Sequence of chain 1.A:
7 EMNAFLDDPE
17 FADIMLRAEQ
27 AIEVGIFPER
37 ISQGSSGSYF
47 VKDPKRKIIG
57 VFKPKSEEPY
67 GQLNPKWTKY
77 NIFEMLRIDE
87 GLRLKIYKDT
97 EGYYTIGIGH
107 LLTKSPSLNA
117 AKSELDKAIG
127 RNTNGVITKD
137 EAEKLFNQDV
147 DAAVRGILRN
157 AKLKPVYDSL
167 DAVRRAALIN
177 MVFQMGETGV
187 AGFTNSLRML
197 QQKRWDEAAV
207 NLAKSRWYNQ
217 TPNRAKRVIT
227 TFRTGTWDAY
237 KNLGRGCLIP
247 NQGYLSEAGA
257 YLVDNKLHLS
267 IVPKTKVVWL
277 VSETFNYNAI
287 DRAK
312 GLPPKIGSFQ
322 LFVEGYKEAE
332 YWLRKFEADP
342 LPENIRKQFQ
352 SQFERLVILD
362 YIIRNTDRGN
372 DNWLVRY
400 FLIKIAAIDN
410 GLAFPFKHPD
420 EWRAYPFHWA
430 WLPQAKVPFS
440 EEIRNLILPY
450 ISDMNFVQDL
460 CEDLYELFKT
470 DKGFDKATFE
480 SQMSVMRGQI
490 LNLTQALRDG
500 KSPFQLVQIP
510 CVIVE

A small-molecule ligand and the protein it binds are described below.
Small molecule (SMILES): NC(=O)c1cc2c(N)ncnc2cc1-c1cccc(CO)c1

Binding-site contacts:
Ligand atom C14 contacts residue ILE37 of chain 1.A at 3.4 Å (hydrophobic).
Ligand atom N contacts residue VAL57 of chain 1.A at 4.2 Å.
Ligand atom C contacts residue PHE323 of chain 1.A at 4.1 Å (hydrophobic).
Ligand atom C contacts residue VAL57 of chain 1.A at 4.0 Å (hydrophobic).
Ligand atom O contacts residue LYS59 of chain 1.A at 3.2 Å (salt-bridge).
Ligand atom C11 contacts residue ASP408 of chain 1.A at 3.4 Å.
Ligand atom N1 contacts residue LEU322 of chain 1.A at 4.0 Å.
Ligand atom C6 contacts residue LYS59 of chain 1.A at 3.7 Å.
Ligand atom C4 contacts residue GLN321 of chain 1.A at 3.3 Å.
Ligand atom C14 contacts residue GLN39 of chain 1.A at 4.0 Å.
Ligand atom C1 contacts residue PHE323 of chain 1.A at 3.3 Å (hydrophobic).
Ligand atom N1 contacts residue VAL324 of chain 1.A at 2.8 Å (h-bond).
Ligand atom C4 contacts residue ILE407 of chain 1.A at 3.8 Å (hydrophobic).
Ligand atom C10 contacts residue ILE407 of chain 1.A at 3.9 Å (hydrophobic).
Ligand atom C6 contacts residue ILE407 of chain 1.A at 4.1 Å (hydrophobic).
Ligand atom N contacts residue ILE407 of chain 1.A at 4.2 Å.
Ligand atom O1 contacts residue GLN39 of chain 1.A at 3.2 Å.
Ligand atom N1 contacts residue PHE323 of chain 1.A at 3.5 Å.
Ligand atom O1 contacts residue ILE37 of chain 1.A at 4.1 Å.
Ligand atom C3 contacts residue VAL57 of chain 1.A at 3.7 Å (hydrophobic).
Ligand atom N2 contacts residue VAL324 of chain 1.A at 4.2 Å.
Ligand atom C3 contacts residue ILE407 of chain 1.A at 4.2 Å (hydrophobic).
Ligand atom C1 contacts residue VAL324 of chain 1.A at 3.2 Å (hydrophobic).
Ligand atom C contacts residue GLN321 of chain 1.A at 3.9 Å.
Ligand atom N2 contacts residue PHE323 of chain 1.A at 3.7 Å.
Ligand atom N3 contacts residue GLN321 of chain 1.A at 3.4 Å (h-bond).
Ligand atom N3 contacts residue ASP408 of chain 1.A at 3.1 Å (salt-bridge).
Ligand atom C4 contacts residue VAL57 of chain 1.A at 3.8 Å (hydrophobic).
Ligand atom N3 contacts residue ILE407 of chain 1.A at 3.4 Å.
Ligand atom O contacts residue ASP408 of chain 1.A at 2.8 Å (salt-bridge).
Ligand atom C contacts residue VAL324 of chain 1.A at 3.8 Å (hydrophobic).
Ligand atom C10 contacts residue ASP408 of chain 1.A at 3.6 Å.
Ligand atom N contacts residue LEU322 of chain 1.A at 2.8 Å (h-bond).
Ligand atom C contacts residue LEU322 of chain 1.A at 3.8 Å (hydrophobic).
Ligand atom C6 contacts residue ASP408 of chain 1.A at 3.2 Å.
Ligand atom N contacts residue VAL324 of chain 1.A at 4.0 Å.
Ligand atom C3 contacts residue GLN321 of chain 1.A at 4.0 Å.
Ligand atom N contacts residue PHE323 of chain 1.A at 3.9 Å.
Ligand atom N contacts residue GLN321 of chain 1.A at 3.0 Å (h-bond).
Ligand atom N3 contacts residue LYS59 of chain 1.A at 3.3 Å (salt-bridge).